Sequence of chain 3.B:
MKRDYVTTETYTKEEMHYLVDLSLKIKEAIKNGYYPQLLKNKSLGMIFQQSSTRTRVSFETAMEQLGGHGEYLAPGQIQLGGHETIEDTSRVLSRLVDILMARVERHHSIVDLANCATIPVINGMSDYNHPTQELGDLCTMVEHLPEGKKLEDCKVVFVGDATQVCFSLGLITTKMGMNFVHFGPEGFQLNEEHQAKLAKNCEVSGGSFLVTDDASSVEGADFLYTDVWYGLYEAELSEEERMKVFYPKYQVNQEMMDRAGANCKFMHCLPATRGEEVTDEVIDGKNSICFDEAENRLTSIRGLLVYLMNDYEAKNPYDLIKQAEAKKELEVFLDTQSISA

This small molecule binds to this protein.
Small molecule (SMILES): NCCCCNC(=O)CP(=O)(O)O

Binding-site contacts:
Ligand atom C1P contacts residue ARG54 of chain 3.B at 3.3 Å.
Ligand atom O1 contacts residue ARG297 of chain 3.B at 3.2 Å (salt-bridge).
Ligand atom CA contacts residue ASP227 of chain 3.B at 3.5 Å.
Ligand atom C1P contacts residue ARG297 of chain 3.B at 3.6 Å.
Ligand atom N contacts residue ASP227 of chain 3.B at 2.8 Å (salt-bridge).
Ligand atom O2P contacts residue THR55 of chain 3.B at 2.6 Å (h-bond).
Ligand atom CD contacts residue LEU270 of chain 3.B at 3.6 Å (hydrophobic).
Ligand atom O2P contacts residue SER52 of chain 3.B at 2.7 Å (h-bond).
Ligand atom C1 contacts residue ARG297 of chain 3.B at 3.6 Å.
Ligand atom NE contacts residue LEU270 of chain 3.B at 2.7 Å (h-bond).
Ligand atom CD contacts residue CYS269 of chain 3.B at 3.7 Å (hydrophobic).
Ligand atom CD contacts residue HIS130 of chain 3.B at 3.8 Å.
Ligand atom O2P contacts residue ARG103 of chain 3.B at 3.2 Å (salt-bridge).
Ligand atom CB contacts residue VAL165 of chain 3.B at 3.6 Å (hydrophobic).
Ligand atom O2P contacts residue THR53 of chain 3.B at 3.8 Å.
Ligand atom O1 contacts residue GLN133 of chain 3.B at 3.8 Å.
Ligand atom O2P contacts residue ARG54 of chain 3.B at 3.6 Å (salt-bridge).
Ligand atom P contacts residue ARG103 of chain 3.B at 3.8 Å.
Ligand atom O1 contacts residue HIS130 of chain 3.B at 2.7 Å (h-bond).
Ligand atom CD contacts residue MET125 of chain 3.B at 3.8 Å (hydrophobic).
Ligand atom C1 contacts residue ARG103 of chain 3.B at 3.6 Å.
Ligand atom CB contacts residue ASP227 of chain 3.B at 3.5 Å.
Ligand atom C1P contacts residue LEU270 of chain 3.B at 3.4 Å (hydrophobic).
Ligand atom C1 contacts residue HIS130 of chain 3.B at 3.7 Å.
Ligand atom P contacts residue SER52 of chain 3.B at 3.7 Å.
Ligand atom CG contacts residue TYR233 of chain 3.B at 3.8 Å (hydrophobic).
Ligand atom O3P contacts residue GLN79 of chain 1.B at 3.7 Å.
Ligand atom N contacts residue THR163 of chain 3.B at 3.8 Å.
Ligand atom P contacts residue THR53 of chain 3.B at 3.7 Å.
Ligand atom O1P contacts residue GLN79 of chain 1.B at 2.8 Å (h-bond).
Ligand atom O1P contacts residue ARG103 of chain 3.B at 2.9 Å (salt-bridge).
Ligand atom P contacts residue ARG54 of chain 3.B at 3.7 Å.
Ligand atom O3P contacts residue ARG54 of chain 3.B at 2.8 Å (salt-bridge).
Ligand atom O1 contacts residue ARG103 of chain 3.B at 2.8 Å (salt-bridge).
Ligand atom N contacts residue GLN164 of chain 3.B at 2.8 Å (h-bond).
Ligand atom O3P contacts residue THR53 of chain 3.B at 2.9 Å (h-bond).
Ligand atom CB contacts residue GLN164 of chain 3.B at 3.5 Å.
Ligand atom CA contacts residue GLN164 of chain 3.B at 3.5 Å.
Ligand atom O1 contacts residue THR55 of chain 3.B at 3.3 Å (h-bond).
Ligand atom C1 contacts residue LEU270 of chain 3.B at 3.5 Å (hydrophobic).

Sequence of chain 1.B:
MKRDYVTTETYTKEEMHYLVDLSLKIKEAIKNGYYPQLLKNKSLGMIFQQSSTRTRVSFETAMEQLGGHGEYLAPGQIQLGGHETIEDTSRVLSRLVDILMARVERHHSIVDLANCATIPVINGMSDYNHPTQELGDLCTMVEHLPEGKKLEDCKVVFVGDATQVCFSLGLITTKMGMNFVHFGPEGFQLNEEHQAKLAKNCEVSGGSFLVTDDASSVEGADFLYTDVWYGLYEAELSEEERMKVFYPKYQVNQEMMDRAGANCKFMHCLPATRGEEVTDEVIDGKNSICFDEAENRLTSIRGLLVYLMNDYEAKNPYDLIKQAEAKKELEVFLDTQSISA